This small molecule binds to this protein.
Small molecule (SMILES): Cc1cn([C@H]2C[C@H](O[P](=O)(O)OC[C@H]3O[C@@H](n4cnc5c(N)ncnc54)C[C@@H]3O[P](=O)(O)OC[C@H]3O[C@@H](n4ccc(N)nc4=O)C[C@@H]3O[P](=O)(O)OC[C@H]3O[C@@H](n4ccc(N)nc4=O)[C@@H](O)[C@@H]3O)[C@@H](CO[P](=O)(O)O[C@H]3C[C@H](n4cnc5c(=O)nc(N)[nH]c54)O[C@@H]3CO[P](=O)(O)O[C@H]3C[C@H](n4cnc5c(N)ncnc54)O[C@@H]3CO[P](=O)(O)O[C@H]3C[C@H](n4ccc(N)nc4=O)O[C@@H]3CO)O2)c(=O)[nH]c1=O

Sequence of chain 1.A:
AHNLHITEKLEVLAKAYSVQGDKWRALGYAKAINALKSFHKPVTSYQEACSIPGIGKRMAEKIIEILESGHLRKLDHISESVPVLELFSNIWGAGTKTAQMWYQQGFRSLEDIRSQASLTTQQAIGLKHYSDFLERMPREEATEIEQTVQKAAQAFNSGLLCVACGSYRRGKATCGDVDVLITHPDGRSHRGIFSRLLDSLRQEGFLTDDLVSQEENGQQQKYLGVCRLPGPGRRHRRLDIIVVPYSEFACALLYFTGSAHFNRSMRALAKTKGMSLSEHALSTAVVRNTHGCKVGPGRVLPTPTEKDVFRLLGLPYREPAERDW

Binding-site contacts:
Ligand atom C4' contacts residue PHE256 of chain 1.A at 3.2 Å (hydrophobic).
Ligand atom OP1 contacts residue GLY95 of chain 1.A at 2.6 Å (h-bond).
Ligand atom O3' contacts residue ASP240 of chain 1.A at 3.4 Å (salt-bridge).
Ligand atom C2' contacts residue TYR255 of chain 1.A at 3.3 Å (hydrophobic).
Ligand atom P contacts residue PPV1 of chain 1.E at 2.9 Å.
Ligand atom O2 contacts residue ASN263 of chain 1.A at 2.7 Å (h-bond).
Ligand atom OP1 contacts residue ASP177 of chain 1.A at 2.5 Å (salt-bridge).
Ligand atom OP2 contacts residue PPV1 of chain 1.E at 2.5 Å (h-bond).
Ligand atom OP1 contacts residue GLY93 of chain 1.A at 2.7 Å (h-bond).
Ligand atom O2' contacts residue ALA260 of chain 1.A at 3.0 Å (h-bond).
Ligand atom OP1 contacts residue TRP92 of chain 1.A at 3.1 Å (h-bond).
Ligand atom C5' contacts residue ASP179 of chain 1.A at 3.3 Å.
Ligand atom O3' contacts residue TRP92 of chain 1.A at 3.3 Å.
Ligand atom O3' contacts residue GLY166 of chain 1.A at 3.4 Å.
Ligand atom O2' contacts residue ASN263 of chain 1.A at 3.3 Å (h-bond).
Ligand atom OP2 contacts residue LYS97 of chain 1.A at 3.0 Å (salt-bridge).
Ligand atom C5' contacts residue PPV1 of chain 1.E at 3.2 Å.
Ligand atom C5' contacts residue GLY95 of chain 1.A at 3.4 Å.
Ligand atom OP2 contacts residue THR96 of chain 1.A at 3.3 Å (h-bond).
Ligand atom O2 contacts residue TYR255 of chain 1.A at 3.2 Å.
Ligand atom C1' contacts residue TYR255 of chain 1.A at 3.4 Å (hydrophobic).
Ligand atom OP1 contacts residue ASP179 of chain 1.A at 2.5 Å (salt-bridge).
Ligand atom OP1 contacts residue THR98 of chain 1.A at 2.7 Å (h-bond).
Ligand atom P contacts residue GLY95 of chain 1.A at 3.4 Å.
Ligand atom O3' contacts residue PHE256 of chain 1.A at 3.4 Å (h-bond).
Ligand atom O5' contacts residue PPV1 of chain 1.E at 2.4 Å (h-bond).
Ligand atom C1' contacts residue TYR255 of chain 1.A at 3.4 Å (hydrophobic).
Ligand atom OP1 contacts residue MG1 of chain 1.H at 2.9 Å.
Ligand atom O2 contacts residue TYR255 of chain 1.A at 2.7 Å (h-bond).
Ligand atom O2' contacts residue GLY258 of chain 1.A at 3.3 Å.
Ligand atom O5' contacts residue GLY95 of chain 1.A at 3.3 Å (h-bond).
Ligand atom OP1 contacts residue PPV1 of chain 1.E at 3.4 Å (h-bond).
Ligand atom C2' contacts residue TYR255 of chain 1.A at 3.2 Å (hydrophobic).
Ligand atom P contacts residue NA1 of chain 1.F at 3.4 Å.
Ligand atom O3' contacts residue THR257 of chain 1.A at 3.3 Å (h-bond).
Ligand atom C5' contacts residue ASP240 of chain 1.A at 3.4 Å.
Ligand atom O3' contacts residue PPV1 of chain 1.E at 2.7 Å (h-bond).
Ligand atom OP1 contacts residue NA1 of chain 1.F at 2.5 Å (h-bond).
Ligand atom C5' contacts residue GLY93 of chain 1.A at 3.4 Å.
Ligand atom O2' contacts residue SER259 of chain 1.A at 3.1 Å.